Sequence of chain 1.B:
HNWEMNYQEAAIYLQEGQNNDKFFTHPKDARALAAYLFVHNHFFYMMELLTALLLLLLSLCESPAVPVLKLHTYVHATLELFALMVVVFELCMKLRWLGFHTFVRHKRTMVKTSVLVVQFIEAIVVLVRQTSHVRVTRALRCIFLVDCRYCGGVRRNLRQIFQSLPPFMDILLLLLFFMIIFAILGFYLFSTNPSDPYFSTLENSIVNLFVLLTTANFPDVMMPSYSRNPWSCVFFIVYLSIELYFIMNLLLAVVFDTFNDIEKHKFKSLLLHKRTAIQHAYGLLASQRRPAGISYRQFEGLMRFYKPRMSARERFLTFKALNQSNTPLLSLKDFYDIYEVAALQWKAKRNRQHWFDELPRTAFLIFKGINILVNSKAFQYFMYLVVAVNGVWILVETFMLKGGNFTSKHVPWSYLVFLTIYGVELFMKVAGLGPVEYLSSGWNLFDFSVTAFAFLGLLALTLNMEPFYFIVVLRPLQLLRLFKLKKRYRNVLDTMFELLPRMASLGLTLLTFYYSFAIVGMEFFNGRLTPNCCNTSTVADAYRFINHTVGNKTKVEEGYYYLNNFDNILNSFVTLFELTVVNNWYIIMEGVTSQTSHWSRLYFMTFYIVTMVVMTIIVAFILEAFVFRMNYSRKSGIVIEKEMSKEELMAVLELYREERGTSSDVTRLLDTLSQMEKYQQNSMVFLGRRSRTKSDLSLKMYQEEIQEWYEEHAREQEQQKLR

The protein below binds the small molecule below.
Small molecule (SMILES): CCCCCCCC(=O)OC[C@H](COP(=O)(O)OC1[C@H](O)[C@H](OP(=O)(O)O)C(O)[C@H](OP(=O)(O)O)[C@H]1O)OC(=O)CCCCCCC

Binding-site contacts:
Ligand atom O31 contacts residue ARG173 of chain 1.B at 3.4 Å (salt-bridge).
Ligand atom C2A contacts residue LYS172 of chain 1.B at 4.1 Å.
Ligand atom O5 contacts residue LYS87 of chain 1.B at 3.4 Å (salt-bridge).
Ligand atom O33 contacts residue ASN85 of chain 1.B at 3.3 Å (h-bond).
Ligand atom O52 contacts residue LYS87 of chain 1.B at 2.5 Å (salt-bridge).
Ligand atom P3 contacts residue ARG173 of chain 1.B at 4.2 Å.
Ligand atom C6B contacts residue PHE227 of chain 1.B at 4.0 Å (hydrophobic).
Ligand atom C4B contacts residue PHE227 of chain 1.B at 3.5 Å (hydrophobic).
Ligand atom O51 contacts residue LYS87 of chain 1.B at 4.1 Å.
Ligand atom P3 contacts residue ARG224 of chain 1.B at 3.9 Å.
Ligand atom O32 contacts residue ARG224 of chain 1.B at 2.6 Å (salt-bridge).
Ligand atom C2 contacts residue ARG173 of chain 1.B at 3.9 Å.
Ligand atom O12 contacts residue HIS171 of chain 1.B at 4.0 Å.
Ligand atom O2 contacts residue HIS171 of chain 1.B at 3.2 Å.
Ligand atom C4A contacts residue VAL176 of chain 1.B at 3.5 Å (hydrophobic).
Ligand atom O11 contacts residue ARG173 of chain 1.B at 3.5 Å (salt-bridge).
Ligand atom C2 contacts residue ARG224 of chain 1.B at 4.0 Å.
Ligand atom O4 contacts residue ASN85 of chain 1.B at 3.3 Å (h-bond).
Ligand atom C2C contacts residue LYS172 of chain 1.B at 3.8 Å.
Ligand atom O32 contacts residue ARG221 of chain 1.B at 4.1 Å.
Ligand atom O33 contacts residue LYS331 of chain 1.B at 4.0 Å.
Ligand atom C1B contacts residue ARG224 of chain 1.B at 4.1 Å.
Ligand atom C3 contacts residue ARG224 of chain 1.B at 4.1 Å.
Ligand atom P5 contacts residue LYS87 of chain 1.B at 3.5 Å.
Ligand atom O2C contacts residue LYS172 of chain 1.B at 3.3 Å.
Ligand atom O33 contacts residue ARG221 of chain 1.B at 3.0 Å (salt-bridge).
Ligand atom O4 contacts residue LYS331 of chain 1.B at 3.4 Å (salt-bridge).
Ligand atom O1B contacts residue GLN228 of chain 1.B at 3.6 Å (h-bond).
Ligand atom O1 contacts residue HIS171 of chain 1.B at 3.9 Å.
Ligand atom P3 contacts residue ARG220 of chain 1.B at 4.0 Å.
Ligand atom O51 contacts residue LYS331 of chain 1.B at 4.0 Å.
Ligand atom C6A contacts residue VAL176 of chain 1.B at 4.0 Å (hydrophobic).
Ligand atom O12 contacts residue LYS172 of chain 1.B at 4.0 Å.
Ligand atom O31 contacts residue ARG220 of chain 1.B at 2.7 Å (salt-bridge).
Ligand atom P3 contacts residue ARG221 of chain 1.B at 4.1 Å.
Ligand atom O32 contacts residue ARG220 of chain 1.B at 3.8 Å.
Ligand atom O11 contacts residue ARG224 of chain 1.B at 3.1 Å (salt-bridge).
Ligand atom C5A contacts residue VAL176 of chain 1.B at 4.1 Å (hydrophobic).
Ligand atom C2B contacts residue ARG224 of chain 1.B at 4.0 Å.
Ligand atom O12 contacts residue ARG173 of chain 1.B at 3.2 Å (salt-bridge).